Sequence of chain 1.A:
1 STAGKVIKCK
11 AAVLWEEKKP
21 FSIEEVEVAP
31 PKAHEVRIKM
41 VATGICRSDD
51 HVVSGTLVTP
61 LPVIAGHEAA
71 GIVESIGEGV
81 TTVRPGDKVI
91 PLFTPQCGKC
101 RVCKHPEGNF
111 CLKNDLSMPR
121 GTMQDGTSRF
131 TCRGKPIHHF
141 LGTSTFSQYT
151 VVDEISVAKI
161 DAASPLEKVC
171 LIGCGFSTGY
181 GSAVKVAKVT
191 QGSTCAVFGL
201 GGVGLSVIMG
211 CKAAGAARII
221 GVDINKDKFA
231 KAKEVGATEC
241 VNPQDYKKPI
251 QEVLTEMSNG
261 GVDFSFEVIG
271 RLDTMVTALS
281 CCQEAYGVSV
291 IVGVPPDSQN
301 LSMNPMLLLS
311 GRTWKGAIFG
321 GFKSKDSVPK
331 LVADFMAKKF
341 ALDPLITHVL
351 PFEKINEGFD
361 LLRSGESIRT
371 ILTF

Binding-site contacts:
Ligand atom C6 contacts residue LEU141 of chain 1.B at 3.7 Å (hydrophobic).
Ligand atom C4 contacts residue LEU116 of chain 1.B at 3.8 Å (hydrophobic).
Ligand atom F4 contacts residue LEU116 of chain 1.B at 4.0 Å.
Ligand atom O1 contacts residue CYS46 of chain 1.B at 3.4 Å (h-bond).
Ligand atom C7 contacts residue SER48 of chain 1.B at 3.4 Å.
Ligand atom O1 contacts residue NAJ1 of chain 1.L at 3.0 Å.
Ligand atom C5 contacts residue SER48 of chain 1.B at 4.0 Å.
Ligand atom C2 contacts residue VAL294 of chain 1.B at 3.6 Å (hydrophobic).
Ligand atom F3 contacts residue VAL294 of chain 1.B at 3.3 Å.
Ligand atom F6 contacts residue SER48 of chain 1.B at 3.2 Å.
Ligand atom O1 contacts residue ZN1 of chain 1.J at 1.9 Å.
Ligand atom C5 contacts residue LEU141 of chain 1.B at 3.8 Å (hydrophobic).
Ligand atom F3 contacts residue ILE318 of chain 1.B at 3.6 Å.
Ligand atom C7 contacts residue NAJ1 of chain 1.L at 3.4 Å.
Ligand atom C4 contacts residue LEU57 of chain 1.B at 3.9 Å (hydrophobic).
Ligand atom C7 contacts residue PHE93 of chain 1.B at 3.6 Å (hydrophobic).
Ligand atom C5 contacts residue LEU57 of chain 1.B at 3.6 Å (hydrophobic).
Ligand atom F5 contacts residue LEU141 of chain 1.B at 3.4 Å.
Ligand atom F3 contacts residue LEU309 of chain 1.A at 3.7 Å.
Ligand atom F6 contacts residue LEU141 of chain 1.B at 3.2 Å.
Ligand atom C7 contacts residue ZN1 of chain 1.J at 2.9 Å.
Ligand atom F3 contacts residue LEU116 of chain 1.B at 3.7 Å.
Ligand atom F4 contacts residue LEU57 of chain 1.B at 3.4 Å.
Ligand atom C6 contacts residue SER48 of chain 1.B at 3.4 Å.
Ligand atom F5 contacts residue LEU57 of chain 1.B at 3.2 Å.
Ligand atom F5 contacts residue PHE140 of chain 1.B at 3.3 Å.
Ligand atom F2 contacts residue VAL294 of chain 1.B at 3.5 Å.
Ligand atom C2 contacts residue SER48 of chain 1.B at 3.9 Å.
Ligand atom C3 contacts residue LEU116 of chain 1.B at 3.7 Å (hydrophobic).
Ligand atom O1 contacts residue SER48 of chain 1.B at 2.5 Å (h-bond).
Ligand atom O1 contacts residue CYS174 of chain 1.B at 3.4 Å (h-bond).
Ligand atom C7 contacts residue HIS67 of chain 1.B at 3.6 Å.
Ligand atom C3 contacts residue VAL294 of chain 1.B at 3.4 Å (hydrophobic).
Ligand atom O1 contacts residue HIS67 of chain 1.B at 3.1 Å (h-bond).
Ligand atom F2 contacts residue NAJ1 of chain 1.L at 2.9 Å.
Ligand atom C1 contacts residue PHE93 of chain 1.B at 4.0 Å (hydrophobic).
Ligand atom C7 contacts residue CYS174 of chain 1.B at 3.7 Å (hydrophobic).
Ligand atom F6 contacts residue HIS67 of chain 1.B at 3.3 Å.
Ligand atom C1 contacts residue SER48 of chain 1.B at 3.3 Å.
Ligand atom F2 contacts residue ILE318 of chain 1.B at 3.7 Å.

A small-molecule ligand and the protein it binds are described below.
Small molecule (SMILES): OCc1c(F)c(F)c(F)c(F)c1F

Sequence of chain 1.B:
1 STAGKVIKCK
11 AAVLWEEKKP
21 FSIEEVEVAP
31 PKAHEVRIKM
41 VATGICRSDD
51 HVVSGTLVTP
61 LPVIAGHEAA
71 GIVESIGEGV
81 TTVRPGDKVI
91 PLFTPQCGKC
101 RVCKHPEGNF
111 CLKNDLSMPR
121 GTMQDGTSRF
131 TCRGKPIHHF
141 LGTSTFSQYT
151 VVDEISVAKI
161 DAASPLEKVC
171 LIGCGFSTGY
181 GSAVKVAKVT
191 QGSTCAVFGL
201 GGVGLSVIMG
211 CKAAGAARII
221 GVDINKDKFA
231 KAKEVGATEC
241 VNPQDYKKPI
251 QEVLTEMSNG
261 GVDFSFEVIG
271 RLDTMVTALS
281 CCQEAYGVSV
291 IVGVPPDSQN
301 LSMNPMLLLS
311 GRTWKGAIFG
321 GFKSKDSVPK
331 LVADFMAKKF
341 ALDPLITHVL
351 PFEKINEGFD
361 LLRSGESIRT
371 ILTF